Sequence of chain 1.D:
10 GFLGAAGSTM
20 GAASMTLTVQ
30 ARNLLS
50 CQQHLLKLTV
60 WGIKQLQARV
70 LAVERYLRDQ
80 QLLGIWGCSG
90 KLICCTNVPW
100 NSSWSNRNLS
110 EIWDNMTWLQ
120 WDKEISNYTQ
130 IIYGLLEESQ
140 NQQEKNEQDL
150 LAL

A protein and the small-molecule ligand that binds it are described below.
Small molecule (SMILES): CC(=O)N[C@H]1CO[C@H](CO[C@@H]2O[C@@H](C)[C@@H](O)[C@@H](O)[C@@H]2O)[C@@H](O)[C@@H]1O

Binding-site contacts:
Ligand atom C8 contacts residue ASN100 of chain 1.D at 3.9 Å.
Ligand atom O4 contacts residue TYR127 of chain 1.D at 4.3 Å.
Ligand atom O5 contacts residue ASN100 of chain 1.D at 2.4 Å (h-bond).
Ligand atom C4 contacts residue ILE130 of chain 1.D at 4.1 Å (hydrophobic).
Ligand atom C8 contacts residue TRP99 of chain 1.D at 3.5 Å (hydrophobic).
Ligand atom C3 contacts residue ASN100 of chain 1.D at 3.7 Å.
Ligand atom C7 contacts residue ASN100 of chain 1.D at 3.1 Å.
Ligand atom C5 contacts residue SER102 of chain 1.D at 3.9 Å.
Ligand atom N2 contacts residue ASN100 of chain 1.D at 2.8 Å (h-bond).
Ligand atom O3 contacts residue ILE130 of chain 1.D at 4.0 Å.
Ligand atom C3 contacts residue ILE130 of chain 1.D at 4.4 Å (hydrophobic).
Ligand atom C4 contacts residue ASN100 of chain 1.D at 4.2 Å.
Ligand atom C8 contacts residue PRO98 of chain 1.D at 3.9 Å (hydrophobic).
Ligand atom C2 contacts residue ASN100 of chain 1.D at 2.4 Å.
Ligand atom C6 contacts residue TRP103 of chain 1.D at 3.6 Å (hydrophobic).
Ligand atom O7 contacts residue ASN100 of chain 1.D at 3.2 Å (h-bond).
Ligand atom C5 contacts residue TRP103 of chain 1.D at 4.2 Å (hydrophobic).
Ligand atom C5 contacts residue ASN100 of chain 1.D at 3.7 Å.
Ligand atom C1 contacts residue ASN100 of chain 1.D at 1.5 Å.
Ligand atom C6 contacts residue SER102 of chain 1.D at 3.6 Å.
Ligand atom O5 contacts residue SER102 of chain 1.D at 3.9 Å.
Ligand atom O7 contacts residue PRO98 of chain 1.D at 4.5 Å.
Ligand atom C6 contacts residue TYR127 of chain 1.D at 3.7 Å (hydrophobic).